Sequence of chain 1.A:
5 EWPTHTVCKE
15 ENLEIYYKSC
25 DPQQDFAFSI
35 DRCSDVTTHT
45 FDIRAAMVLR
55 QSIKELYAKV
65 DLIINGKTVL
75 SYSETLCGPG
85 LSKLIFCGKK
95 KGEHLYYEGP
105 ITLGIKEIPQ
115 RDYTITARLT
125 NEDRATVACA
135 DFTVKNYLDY

This protein binds this small molecule.
Small molecule (SMILES): CCCCCCCCCCC[C@@H](O)CC(=O)N[C@H]1[C@@H](OP(=O)(O)O)O[C@H](CO)[C@@H](O)[C@@H]1OC(=O)C[C@H](O)CCCCCCCCCCC

Binding-site contacts:
Ligand atom O43 contacts residue LP41 of chain 1.C at 3.9 Å.
Ligand atom C30 contacts residue LP41 of chain 1.C at 2.9 Å.
Ligand atom C29 contacts residue LP41 of chain 1.C at 3.5 Å.
Ligand atom C6 contacts residue LP41 of chain 1.C at 2.4 Å.
Ligand atom O7 contacts residue TYR76 of chain 1.A at 2.7 Å (h-bond).
Ligand atom C26 contacts residue LEU74 of chain 1.A at 3.3 Å (hydrophobic).
Ligand atom O7 contacts residue GLU78 of chain 1.A at 4.0 Å.
Ligand atom C41 contacts residue VAL138 of chain 1.A at 3.8 Å (hydrophobic).
Ligand atom C30 contacts residue TYR76 of chain 1.A at 4.0 Å (hydrophobic).
Ligand atom N2 contacts residue TYR76 of chain 1.A at 3.8 Å.
Ligand atom C41 contacts residue PHE136 of chain 1.A at 3.5 Å (hydrophobic).
Ligand atom O6 contacts residue LP41 of chain 1.C at 1.4 Å.
Ligand atom C37 contacts residue LP41 of chain 1.C at 3.7 Å.
Ligand atom O43 contacts residue TYR76 of chain 1.A at 3.5 Å.
Ligand atom C20 contacts residue TYR76 of chain 1.A at 3.8 Å (hydrophobic).
Ligand atom O3 contacts residue TYR76 of chain 1.A at 2.9 Å (h-bond).
Ligand atom C28 contacts residue TYR76 of chain 1.A at 4.0 Å (hydrophobic).
Ligand atom O5 contacts residue LP41 of chain 1.C at 4.0 Å.
Ligand atom C31 contacts residue LP41 of chain 1.C at 3.5 Å.
Ligand atom C7 contacts residue TYR76 of chain 1.A at 3.4 Å (hydrophobic).
Ligand atom C2 contacts residue TYR76 of chain 1.A at 3.5 Å (hydrophobic).
Ligand atom O5 contacts residue GLU78 of chain 1.A at 4.0 Å.
Ligand atom C24 contacts residue LEU74 of chain 1.A at 3.8 Å (hydrophobic).
Ligand atom C41 contacts residue ILE19 of chain 1.A at 3.4 Å (hydrophobic).
Ligand atom C38 contacts residue LP41 of chain 1.C at 3.6 Å.
Ligand atom C33 contacts residue LP41 of chain 1.C at 3.8 Å.
Ligand atom C40 contacts residue PHE136 of chain 1.A at 4.0 Å (hydrophobic).
Ligand atom C29 contacts residue LEU107 of chain 1.A at 3.9 Å (hydrophobic).
Ligand atom C27 contacts residue ILE119 of chain 1.A at 3.9 Å (hydrophobic).
Ligand atom O4 contacts residue GLY108 of chain 1.A at 3.3 Å (h-bond).
Ligand atom O42 contacts residue GLY108 of chain 1.A at 3.4 Å.
Ligand atom C2 contacts residue GLU78 of chain 1.A at 3.9 Å.
Ligand atom C25 contacts residue LEU74 of chain 1.A at 3.9 Å (hydrophobic).
Ligand atom C3 contacts residue TYR76 of chain 1.A at 3.8 Å (hydrophobic).
Ligand atom C5 contacts residue LP41 of chain 1.C at 3.8 Å.
Ligand atom C39 contacts residue ILE119 of chain 1.A at 4.1 Å (hydrophobic).
Ligand atom C18 contacts residue TYR76 of chain 1.A at 4.0 Å (hydrophobic).
Ligand atom O3 contacts residue LP41 of chain 1.C at 3.7 Å.
Ligand atom C28 contacts residue GLY108 of chain 1.A at 3.7 Å.
Ligand atom C29 contacts residue GLY108 of chain 1.A at 3.1 Å.